A small-molecule ligand and the protein it binds are described below.
Small molecule (SMILES): CC(=O)N[C@@H]1[C@@H](O[C@@H]2O[C@H](CO)[C@H](O)[C@H](O)[C@H]2O)[C@@H](O)[C@@H](CO)O[C@H]1O

Sequence of chain 3.A:
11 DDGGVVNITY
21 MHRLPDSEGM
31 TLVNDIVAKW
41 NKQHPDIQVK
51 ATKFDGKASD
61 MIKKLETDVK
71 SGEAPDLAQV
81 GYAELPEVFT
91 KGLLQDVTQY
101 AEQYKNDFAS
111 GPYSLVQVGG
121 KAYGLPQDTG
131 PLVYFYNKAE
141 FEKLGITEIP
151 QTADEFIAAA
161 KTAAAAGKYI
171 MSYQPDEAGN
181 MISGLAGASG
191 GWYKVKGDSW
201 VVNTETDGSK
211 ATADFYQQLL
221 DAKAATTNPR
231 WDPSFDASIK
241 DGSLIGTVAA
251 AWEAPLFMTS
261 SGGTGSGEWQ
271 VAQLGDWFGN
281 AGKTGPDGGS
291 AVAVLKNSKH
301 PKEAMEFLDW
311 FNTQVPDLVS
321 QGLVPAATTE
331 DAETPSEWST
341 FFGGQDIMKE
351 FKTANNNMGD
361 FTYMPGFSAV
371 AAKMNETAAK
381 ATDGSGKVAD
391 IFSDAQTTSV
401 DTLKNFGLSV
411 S

Binding-site contacts:
Ligand atom C4 contacts residue ASP128 of chain 3.A at 3.5 Å.
Ligand atom C7 contacts residue ASN180 of chain 3.A at 3.8 Å.
Ligand atom C3 contacts residue GLY289 of chain 3.A at 3.8 Å.
Ligand atom O3 contacts residue ARG23 of chain 3.A at 3.1 Å (salt-bridge).
Ligand atom O4 contacts residue SER290 of chain 3.A at 3.9 Å.
Ligand atom O6 contacts residue PRO25 of chain 3.A at 3.2 Å.
Ligand atom O2 contacts residue SER290 of chain 3.A at 3.7 Å.
Ligand atom N2 contacts residue ASN180 of chain 3.A at 3.7 Å.
Ligand atom O2 contacts residue GLY288 of chain 3.A at 3.2 Å.
Ligand atom C3 contacts residue TRP252 of chain 3.A at 3.5 Å (hydrophobic).
Ligand atom C3 contacts residue ASP128 of chain 3.A at 3.2 Å.
Ligand atom O6 contacts residue LEU256 of chain 3.A at 3.6 Å.
Ligand atom C8 contacts residue GLY288 of chain 3.A at 3.5 Å.
Ligand atom O3 contacts residue SER290 of chain 3.A at 2.8 Å (h-bond).
Ligand atom O3 contacts residue GLY289 of chain 3.A at 3.2 Å (h-bond).
Ligand atom O1 contacts residue GLU177 of chain 3.A at 2.7 Å (salt-bridge).
Ligand atom C2 contacts residue ALA58 of chain 3.A at 3.8 Å (hydrophobic).
Ligand atom O5 contacts residue GLU177 of chain 3.A at 3.8 Å.
Ligand atom C2 contacts residue SER290 of chain 3.A at 3.6 Å.
Ligand atom C6 contacts residue TRP231 of chain 3.A at 3.6 Å (hydrophobic).
Ligand atom C6 contacts residue PRO25 of chain 3.A at 3.5 Å (hydrophobic).
Ligand atom C1 contacts residue TRP252 of chain 3.A at 3.8 Å (hydrophobic).
Ligand atom C5 contacts residue TRP252 of chain 3.A at 3.8 Å (hydrophobic).
Ligand atom O4 contacts residue ALA58 of chain 3.A at 3.3 Å.
Ligand atom O6 contacts residue TRP231 of chain 3.A at 3.5 Å.
Ligand atom O4 contacts residue LEU24 of chain 3.A at 3.6 Å.
Ligand atom O4 contacts residue GLN79 of chain 3.A at 2.9 Å (h-bond).
Ligand atom C2 contacts residue ARG23 of chain 3.A at 4.0 Å.
Ligand atom O5 contacts residue TRP231 of chain 3.A at 3.5 Å.
Ligand atom C2 contacts residue GLY289 of chain 3.A at 4.0 Å.
Ligand atom C5 contacts residue TRP231 of chain 3.A at 3.4 Å (hydrophobic).
Ligand atom O3 contacts residue ASP128 of chain 3.A at 2.6 Å (salt-bridge).
Ligand atom C4 contacts residue LEU323 of chain 3.A at 3.6 Å (hydrophobic).
Ligand atom O2 contacts residue GLY289 of chain 3.A at 3.0 Å (h-bond).
Ligand atom O7 contacts residue ARG23 of chain 3.A at 3.1 Å (salt-bridge).
Ligand atom O1 contacts residue ASN180 of chain 3.A at 3.5 Å (h-bond).
Ligand atom C3 contacts residue SER290 of chain 3.A at 3.8 Å.
Ligand atom C1 contacts residue GLU177 of chain 3.A at 3.3 Å.
Ligand atom C3 contacts residue TRP252 of chain 3.A at 3.9 Å (hydrophobic).
Ligand atom C8 contacts residue ASN180 of chain 3.A at 3.6 Å.